The small molecule below binds the protein below.
Small molecule (SMILES): CC(=O)N[C@H]1CO[C@H](CO)[C@@H](O)[C@@H]1O[C@@H]1O[C@@H](C)[C@@H](O)[C@@H](O)[C@@H]1O

Binding-site contacts:
Ligand atom C5 contacts residue ASN44 of chain 1.A at 3.7 Å.
Ligand atom N2 contacts residue PRO213 of chain 1.A at 4.2 Å.
Ligand atom C7 contacts residue PRO213 of chain 1.A at 4.2 Å (hydrophobic).
Ligand atom C8 contacts residue TRP43 of chain 1.A at 4.2 Å (hydrophobic).
Ligand atom N2 contacts residue ASN44 of chain 1.A at 2.9 Å (h-bond).
Ligand atom C3 contacts residue ASN44 of chain 1.A at 3.8 Å.
Ligand atom O5 contacts residue ASN44 of chain 1.A at 2.4 Å (h-bond).
Ligand atom C8 contacts residue PRO213 of chain 1.A at 3.8 Å (hydrophobic).
Ligand atom C8 contacts residue ASN44 of chain 1.A at 4.4 Å.
Ligand atom C1 contacts residue ASN44 of chain 1.A at 1.5 Å.
Ligand atom C7 contacts residue ASN44 of chain 1.A at 3.2 Å.
Ligand atom C4 contacts residue ASN44 of chain 1.A at 4.2 Å.
Ligand atom C2 contacts residue ASN44 of chain 1.A at 2.5 Å.
Ligand atom O7 contacts residue ASN44 of chain 1.A at 3.2 Å (h-bond).

Sequence of chain 1.A:
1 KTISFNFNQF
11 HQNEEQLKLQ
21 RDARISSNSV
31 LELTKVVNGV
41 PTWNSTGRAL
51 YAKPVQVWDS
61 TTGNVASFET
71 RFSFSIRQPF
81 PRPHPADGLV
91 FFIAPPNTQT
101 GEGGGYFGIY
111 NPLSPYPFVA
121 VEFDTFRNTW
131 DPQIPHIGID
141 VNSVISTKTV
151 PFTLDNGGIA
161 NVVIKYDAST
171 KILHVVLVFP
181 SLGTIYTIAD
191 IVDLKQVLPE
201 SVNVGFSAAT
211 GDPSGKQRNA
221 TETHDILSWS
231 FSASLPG